Sequence of chain 1.A:
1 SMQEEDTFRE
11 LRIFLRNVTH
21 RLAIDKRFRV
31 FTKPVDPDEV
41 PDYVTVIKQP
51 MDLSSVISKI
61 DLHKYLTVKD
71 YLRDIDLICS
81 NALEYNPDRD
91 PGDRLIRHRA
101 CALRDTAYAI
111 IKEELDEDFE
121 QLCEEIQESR

Binding-site contacts:
Ligand atom OAE contacts residue TYR43 of chain 1.A at 3.9 Å.
Ligand atom CAC contacts residue VAL30 of chain 1.A at 3.9 Å (hydrophobic).
Ligand atom OAE contacts residue ILE96 of chain 1.A at 3.6 Å.
Ligand atom NAM contacts residue VAL35 of chain 1.A at 4.5 Å.
Ligand atom CAC contacts residue PHE31 of chain 1.A at 4.1 Å (hydrophobic).
Ligand atom CAL contacts residue VAL35 of chain 1.A at 3.6 Å (hydrophobic).
Ligand atom NAD contacts residue VAL30 of chain 1.A at 4.2 Å.
Ligand atom CAJ contacts residue TYR43 of chain 1.A at 4.3 Å (hydrophobic).
Ligand atom CAI contacts residue VAL30 of chain 1.A at 3.8 Å (hydrophobic).
Ligand atom NAN contacts residue VAL35 of chain 1.A at 3.6 Å.
Ligand atom CAB contacts residue ASN86 of chain 1.A at 3.4 Å.
Ligand atom CAL contacts residue VAL30 of chain 1.A at 3.7 Å (hydrophobic).
Ligand atom CAG contacts residue VAL30 of chain 1.A at 3.2 Å (hydrophobic).
Ligand atom NAM contacts residue TYR85 of chain 1.A at 4.5 Å.
Ligand atom CAJ contacts residue VAL35 of chain 1.A at 4.1 Å (hydrophobic).
Ligand atom OAE contacts residue ASN86 of chain 1.A at 3.0 Å (h-bond).
Ligand atom OAE contacts residue TYR85 of chain 1.A at 4.1 Å.
Ligand atom CAG contacts residue VAL35 of chain 1.A at 3.9 Å (hydrophobic).
Ligand atom NAN contacts residue ILE96 of chain 1.A at 3.6 Å.
Ligand atom CAA contacts residue VAL40 of chain 1.A at 4.3 Å (hydrophobic).
Ligand atom CAH contacts residue VAL40 of chain 1.A at 4.3 Å (hydrophobic).
Ligand atom CAC contacts residue VAL35 of chain 1.A at 3.8 Å (hydrophobic).
Ligand atom CAL contacts residue ILE96 of chain 1.A at 4.3 Å (hydrophobic).
Ligand atom NAM contacts residue ASN86 of chain 1.A at 4.3 Å.
Ligand atom CAJ contacts residue ASN86 of chain 1.A at 4.0 Å.
Ligand atom CAC contacts residue ILE96 of chain 1.A at 3.9 Å (hydrophobic).
Ligand atom CAF contacts residue VAL40 of chain 1.A at 3.8 Å (hydrophobic).
Ligand atom NAM contacts residue ILE96 of chain 1.A at 4.1 Å.
Ligand atom CAB contacts residue TYR85 of chain 1.A at 3.5 Å (hydrophobic).
Ligand atom CAK contacts residue VAL35 of chain 1.A at 4.2 Å (hydrophobic).
Ligand atom NAN contacts residue VAL30 of chain 1.A at 4.1 Å.
Ligand atom CAJ contacts residue ILE96 of chain 1.A at 3.5 Å (hydrophobic).

This small molecule binds to this protein.
Small molecule (SMILES): Cc1cc2c(cc1N)n(C)c(=O)n2C